Binding-site contacts:
Ligand atom C32 contacts residue LYS102 of chain 1.C at 3.6 Å.
Ligand atom N22 contacts residue PRO99 of chain 1.C at 3.0 Å (h-bond).
Ligand atom C6 contacts residue ARG149 of chain 1.C at 3.7 Å.
Ligand atom C33 contacts residue LYS102 of chain 1.C at 3.6 Å.
Ligand atom C18 contacts residue MET152 of chain 1.C at 3.6 Å (hydrophobic).
Ligand atom C8 contacts residue TYR171 of chain 1.C at 3.6 Å (hydrophobic).
Ligand atom C16 contacts residue MET101 of chain 1.C at 3.5 Å (hydrophobic).
Ligand atom C27 contacts residue MET101 of chain 1.C at 3.9 Å (hydrophobic).
Ligand atom C27 contacts residue TYR100 of chain 1.C at 3.7 Å (hydrophobic).
Ligand atom N15 contacts residue TYR100 of chain 1.C at 3.9 Å.
Ligand atom CL2 contacts residue TYR171 of chain 1.C at 3.4 Å.
Ligand atom C33 contacts residue HIS103 of chain 1.C at 3.9 Å.
Ligand atom C16 contacts residue MET152 of chain 1.C at 3.5 Å (hydrophobic).
Ligand atom C17 contacts residue MET152 of chain 1.C at 3.5 Å (hydrophobic).
Ligand atom N15 contacts residue MET152 of chain 1.C at 3.6 Å.
Ligand atom C27 contacts residue GLY104 of chain 1.C at 3.7 Å.
Ligand atom C13 contacts residue ALA49 of chain 1.C at 3.8 Å (hydrophobic).
Ligand atom F12 contacts residue ASN150 of chain 1.C at 3.7 Å.
Ligand atom C16 contacts residue TYR100 of chain 1.C at 3.9 Å (hydrophobic).
Ligand atom C14 contacts residue ALA49 of chain 1.C at 3.6 Å (hydrophobic).
Ligand atom N22 contacts residue ALA49 of chain 1.C at 3.7 Å.
Ligand atom F12 contacts residue ASP163 of chain 1.C at 3.7 Å.
Ligand atom C28 contacts residue TYR100 of chain 1.C at 3.6 Å (hydrophobic).
Ligand atom C20 contacts residue ILE25 of chain 1.C at 3.0 Å (hydrophobic).
Ligand atom C28 contacts residue LYS102 of chain 1.C at 3.6 Å.
Ligand atom N15 contacts residue PRO99 of chain 1.C at 3.9 Å.
Ligand atom N26 contacts residue TYR100 of chain 1.C at 3.8 Å.
Ligand atom O19 contacts residue ILE25 of chain 1.C at 3.6 Å.
Ligand atom C33 contacts residue GLY104 of chain 1.C at 3.7 Å.
Ligand atom CL1 contacts residue LEU81 of chain 1.C at 3.6 Å.
Ligand atom C14 contacts residue MET152 of chain 1.C at 3.8 Å (hydrophobic).
Ligand atom C4 contacts residue TYR171 of chain 1.C at 3.3 Å (hydrophobic).
Ligand atom C5 contacts residue MET152 of chain 1.C at 3.6 Å (hydrophobic).
Ligand atom F12 contacts residue MET152 of chain 1.C at 3.5 Å.
Ligand atom C2 contacts residue TYR171 of chain 1.C at 3.7 Å (hydrophobic).
Ligand atom F12 contacts residue ALA162 of chain 1.C at 3.4 Å.
Ligand atom C29 contacts residue TYR100 of chain 1.C at 3.8 Å (hydrophobic).
Ligand atom C13 contacts residue MET152 of chain 1.C at 3.8 Å (hydrophobic).
Ligand atom N15 contacts residue MET101 of chain 1.C at 3.0 Å (h-bond).
Ligand atom C21 contacts residue ILE25 of chain 1.C at 3.9 Å (hydrophobic).

The protein below binds the small molecule below.
Small molecule (SMILES): C[C@@H](Oc1c(N)ncc2c(-c3cnn(C4CCNCC4)c3)coc12)c1c(Cl)ccc(F)c1Cl

Sequence of chain 1.C:
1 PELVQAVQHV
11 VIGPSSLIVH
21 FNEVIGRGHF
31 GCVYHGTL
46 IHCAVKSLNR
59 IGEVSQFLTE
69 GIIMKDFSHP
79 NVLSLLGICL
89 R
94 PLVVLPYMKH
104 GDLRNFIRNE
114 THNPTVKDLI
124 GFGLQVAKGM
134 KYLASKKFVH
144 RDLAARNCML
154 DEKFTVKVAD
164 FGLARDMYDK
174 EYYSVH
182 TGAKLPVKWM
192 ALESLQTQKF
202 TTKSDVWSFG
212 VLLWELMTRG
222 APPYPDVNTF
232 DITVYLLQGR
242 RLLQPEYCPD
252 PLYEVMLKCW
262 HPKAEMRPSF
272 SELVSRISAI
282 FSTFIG